Sequence of chain 1.A:
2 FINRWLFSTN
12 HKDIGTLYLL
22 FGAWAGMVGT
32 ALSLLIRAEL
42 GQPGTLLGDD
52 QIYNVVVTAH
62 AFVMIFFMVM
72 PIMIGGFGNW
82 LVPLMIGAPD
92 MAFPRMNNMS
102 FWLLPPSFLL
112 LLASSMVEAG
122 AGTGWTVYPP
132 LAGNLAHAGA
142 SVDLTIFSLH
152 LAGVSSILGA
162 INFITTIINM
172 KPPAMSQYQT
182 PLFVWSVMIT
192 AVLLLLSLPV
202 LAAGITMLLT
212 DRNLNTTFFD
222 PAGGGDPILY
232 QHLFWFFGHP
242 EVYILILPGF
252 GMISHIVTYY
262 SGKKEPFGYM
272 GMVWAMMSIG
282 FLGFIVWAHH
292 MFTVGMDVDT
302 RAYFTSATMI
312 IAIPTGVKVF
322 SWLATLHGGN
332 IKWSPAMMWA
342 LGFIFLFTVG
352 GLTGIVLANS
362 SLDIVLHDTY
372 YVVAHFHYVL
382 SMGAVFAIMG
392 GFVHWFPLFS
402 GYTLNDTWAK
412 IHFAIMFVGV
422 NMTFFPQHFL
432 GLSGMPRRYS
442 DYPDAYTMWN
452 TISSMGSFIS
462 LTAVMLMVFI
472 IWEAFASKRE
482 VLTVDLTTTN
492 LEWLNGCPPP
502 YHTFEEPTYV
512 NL

This small molecule binds to this protein.
Small molecule (SMILES): C[C@H](CCC(=O)O)[C@H]1CC[C@H]2[C@@H]3[C@H](O)C[C@@H]4C[C@H](O)CC[C@]4(C)[C@H]3C[C@H](O)[C@]12C

Sequence of chain 1.B:
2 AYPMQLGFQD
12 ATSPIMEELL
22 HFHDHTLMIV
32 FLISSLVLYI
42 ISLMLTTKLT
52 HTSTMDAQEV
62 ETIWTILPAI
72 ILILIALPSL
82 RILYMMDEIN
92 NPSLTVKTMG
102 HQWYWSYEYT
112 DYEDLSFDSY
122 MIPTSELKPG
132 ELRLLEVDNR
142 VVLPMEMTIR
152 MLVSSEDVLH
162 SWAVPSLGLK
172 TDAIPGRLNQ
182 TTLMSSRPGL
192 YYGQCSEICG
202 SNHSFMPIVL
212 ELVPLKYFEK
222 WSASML

Sequence of chain 1.T:
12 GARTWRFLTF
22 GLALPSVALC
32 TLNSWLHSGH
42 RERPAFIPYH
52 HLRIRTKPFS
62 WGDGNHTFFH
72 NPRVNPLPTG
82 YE

Binding-site contacts:
Ligand atom C18 contacts residue GLY22 of chain 1.T at 3.6 Å.
Ligand atom C19 contacts residue PHE21 of chain 1.T at 3.8 Å (hydrophobic).
Ligand atom O3 contacts residue THR63 of chain 1.B at 2.9 Å (h-bond).
Ligand atom C24 contacts residue ARG17 of chain 1.T at 3.6 Å.
Ligand atom O3 contacts residue GLN59 of chain 1.B at 2.9 Å (h-bond).
Ligand atom C19 contacts residue TRP275 of chain 1.A at 3.9 Å (hydrophobic).
Ligand atom C6 contacts residue THR66 of chain 1.B at 3.9 Å.
Ligand atom C15 contacts residue TRP275 of chain 1.A at 3.8 Å (hydrophobic).
Ligand atom O7 contacts residue GLN59 of chain 1.B at 2.9 Å (h-bond).
Ligand atom O25 contacts residue ARG14 of chain 1.T at 3.0 Å (salt-bridge).
Ligand atom C7 contacts residue GLU62 of chain 1.B at 3.8 Å.
Ligand atom C20 contacts residue PHE18 of chain 1.T at 3.8 Å (hydrophobic).
Ligand atom O12 contacts residue LFA1 of chain 1.WE at 3.3 Å.
Ligand atom O26 contacts residue ARG17 of chain 1.T at 3.2 Å (salt-bridge).
Ligand atom O12 contacts residue GLN59 of chain 1.B at 3.5 Å (h-bond).
Ligand atom C24 contacts residue MET271 of chain 1.A at 3.8 Å (hydrophobic).
Ligand atom O26 contacts residue ARG14 of chain 1.T at 2.9 Å (salt-bridge).
Ligand atom C22 contacts residue MET271 of chain 1.A at 3.8 Å (hydrophobic).
Ligand atom O26 contacts residue MET271 of chain 1.A at 3.8 Å.
Ligand atom C4 contacts residue GLN59 of chain 1.B at 3.8 Å.
Ligand atom C12 contacts residue PHE21 of chain 1.T at 3.8 Å (hydrophobic).
Ligand atom O25 contacts residue MET271 of chain 1.A at 3.5 Å.
Ligand atom C16 contacts residue MET271 of chain 1.A at 3.8 Å (hydrophobic).
Ligand atom C11 contacts residue PHE21 of chain 1.T at 3.7 Å (hydrophobic).
Ligand atom C4 contacts residue GLU62 of chain 1.B at 3.8 Å.
Ligand atom C15 contacts residue EDO1 of chain 1.LA at 3.6 Å.
Ligand atom C15 contacts residue GLY272 of chain 1.A at 3.9 Å.
Ligand atom C18 contacts residue PHE18 of chain 1.T at 3.8 Å (hydrophobic).
Ligand atom O7 contacts residue EDO1 of chain 1.LA at 3.9 Å.
Ligand atom C24 contacts residue ARG14 of chain 1.T at 3.6 Å.
Ligand atom C3 contacts residue THR66 of chain 1.B at 3.8 Å.
Ligand atom C2 contacts residue LFA1 of chain 1.WE at 3.9 Å.
Ligand atom C4 contacts residue THR66 of chain 1.B at 3.9 Å.
Ligand atom C14 contacts residue GLN59 of chain 1.B at 3.8 Å.
Ligand atom C3 contacts residue GLN59 of chain 1.B at 3.7 Å.
Ligand atom C5 contacts residue THR66 of chain 1.B at 3.8 Å.
Ligand atom O7 contacts residue GLU62 of chain 1.B at 2.9 Å (salt-bridge).
Ligand atom O3 contacts residue GLU62 of chain 1.B at 3.8 Å.
Ligand atom C16 contacts residue EDO1 of chain 1.LA at 3.6 Å.
Ligand atom C6 contacts residue TRP275 of chain 1.A at 3.7 Å (hydrophobic).